Binding-site contacts:
Ligand atom C1 contacts residue LEU278 of chain 1.B at 3.8 Å (hydrophobic).
Ligand atom C4 contacts residue SER55 of chain 1.A at 4.1 Å.
Ligand atom O5 contacts residue SER293 of chain 1.B at 4.3 Å.
Ligand atom C6 contacts residue PRO57 of chain 1.A at 3.7 Å (hydrophobic).
Ligand atom C4 contacts residue PRO57 of chain 1.A at 4.2 Å (hydrophobic).
Ligand atom C5 contacts residue LEU278 of chain 1.B at 4.1 Å (hydrophobic).
Ligand atom C4 contacts residue ASN280 of chain 1.B at 4.1 Å.
Ligand atom N2 contacts residue ASN280 of chain 1.B at 2.9 Å (h-bond).
Ligand atom C2 contacts residue ASN280 of chain 1.B at 2.5 Å.
Ligand atom O4 contacts residue GLN56 of chain 1.A at 4.0 Å.
Ligand atom C3 contacts residue GLN56 of chain 1.A at 4.2 Å.
Ligand atom C3 contacts residue ASN280 of chain 1.B at 3.8 Å.
Ligand atom C8 contacts residue LEU278 of chain 1.B at 3.4 Å (hydrophobic).
Ligand atom C7 contacts residue LEU278 of chain 1.B at 3.7 Å (hydrophobic).
Ligand atom O3 contacts residue GLN56 of chain 1.A at 3.4 Å.
Ligand atom N2 contacts residue LEU278 of chain 1.B at 3.0 Å (h-bond).
Ligand atom C7 contacts residue MET233 of chain 1.B at 4.1 Å (hydrophobic).
Ligand atom C7 contacts residue ASN280 of chain 1.B at 3.7 Å.
Ligand atom C4 contacts residue GLN56 of chain 1.A at 3.9 Å.
Ligand atom C5 contacts residue ASN280 of chain 1.B at 3.6 Å.
Ligand atom C2 contacts residue LEU278 of chain 1.B at 4.0 Å (hydrophobic).
Ligand atom O7 contacts residue MET233 of chain 1.B at 3.9 Å.
Ligand atom C8 contacts residue GLY235 of chain 1.B at 3.6 Å.
Ligand atom C8 contacts residue SO41 of chain 1.QA at 3.9 Å.
Ligand atom O7 contacts residue ASN280 of chain 1.B at 4.0 Å.
Ligand atom C6 contacts residue THR291 of chain 1.B at 3.8 Å.
Ligand atom O5 contacts residue LEU278 of chain 1.B at 4.4 Å.
Ligand atom O7 contacts residue SO41 of chain 1.QA at 3.1 Å (h-bond).
Ligand atom C8 contacts residue PHE234 of chain 1.B at 3.9 Å (hydrophobic).
Ligand atom C5 contacts residue PRO57 of chain 1.A at 4.4 Å (hydrophobic).
Ligand atom C7 contacts residue SO41 of chain 1.QA at 3.8 Å.
Ligand atom O4 contacts residue PRO57 of chain 1.A at 4.3 Å.
Ligand atom C8 contacts residue MET233 of chain 1.B at 3.4 Å (hydrophobic).
Ligand atom C1 contacts residue ASN280 of chain 1.B at 1.4 Å.
Ligand atom O7 contacts residue LEU278 of chain 1.B at 3.9 Å.
Ligand atom O5 contacts residue ASN280 of chain 1.B at 2.3 Å (h-bond).

Sequence of chain 1.A:
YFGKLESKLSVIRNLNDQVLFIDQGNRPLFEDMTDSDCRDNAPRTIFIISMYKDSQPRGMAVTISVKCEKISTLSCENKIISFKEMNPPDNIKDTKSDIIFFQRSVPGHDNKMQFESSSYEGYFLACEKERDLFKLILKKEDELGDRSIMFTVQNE

This protein binds this small molecule.
Small molecule (SMILES): CC(=O)N[C@H]1[C@H](O[C@H]2[C@H](O)[C@@H](NC(C)=O)CO[C@@H]2CO[C@@H]2O[C@@H](C)[C@@H](O)[C@@H](O)[C@@H]2O)O[C@H](CO)[C@@H](O)[C@@H]1O

Sequence of chain 1.B:
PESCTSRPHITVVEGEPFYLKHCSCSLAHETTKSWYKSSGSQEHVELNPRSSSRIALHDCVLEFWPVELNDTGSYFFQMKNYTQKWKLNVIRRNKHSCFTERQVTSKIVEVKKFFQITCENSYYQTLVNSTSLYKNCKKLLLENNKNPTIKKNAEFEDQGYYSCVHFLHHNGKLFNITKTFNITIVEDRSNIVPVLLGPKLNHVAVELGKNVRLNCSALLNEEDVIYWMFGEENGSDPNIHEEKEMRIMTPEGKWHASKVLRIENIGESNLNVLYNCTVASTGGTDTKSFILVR